A small-molecule ligand and the protein it binds are described below.
Small molecule (SMILES): Cc1cc(O)nc(O)n1

Sequence of chain 1.F:
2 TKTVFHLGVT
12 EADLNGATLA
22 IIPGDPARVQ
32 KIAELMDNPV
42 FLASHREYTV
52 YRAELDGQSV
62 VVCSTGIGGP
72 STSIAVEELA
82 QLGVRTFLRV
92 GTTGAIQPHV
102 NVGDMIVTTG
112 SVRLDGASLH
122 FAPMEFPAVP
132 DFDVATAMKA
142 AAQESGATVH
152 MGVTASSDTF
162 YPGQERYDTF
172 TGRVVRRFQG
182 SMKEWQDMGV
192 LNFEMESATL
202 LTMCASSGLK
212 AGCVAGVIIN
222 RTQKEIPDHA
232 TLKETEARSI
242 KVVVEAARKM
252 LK

Binding-site contacts:
Ligand atom CI contacts residue TRS1 of chain 1.WA at 3.6 Å.
Ligand atom N3 contacts residue PHE194 of chain 1.F at 4.2 Å.
Ligand atom C6 contacts residue GLN165 of chain 1.F at 3.7 Å.
Ligand atom CI contacts residue THR94 of chain 1.F at 3.8 Å.
Ligand atom C6 contacts residue GLY95 of chain 1.F at 3.7 Å.
Ligand atom C4 contacts residue TRS1 of chain 1.WA at 3.6 Å.
Ligand atom N1 contacts residue PHE194 of chain 1.F at 3.8 Å.
Ligand atom O2 contacts residue TRS1 of chain 1.WA at 3.5 Å.
Ligand atom C2 contacts residue GLU195 of chain 1.F at 4.1 Å.
Ligand atom C5 contacts residue GLY95 of chain 1.F at 3.4 Å.
Ligand atom C6 contacts residue ILE220 of chain 1.F at 4.2 Å (hydrophobic).
Ligand atom O6 contacts residue GLN165 of chain 1.F at 3.6 Å (h-bond).
Ligand atom C6 contacts residue ARG167 of chain 1.F at 3.8 Å.
Ligand atom CI contacts residue THR93 of chain 1.F at 3.3 Å.
Ligand atom O6 contacts residue ARG222 of chain 1.F at 4.3 Å.
Ligand atom C4 contacts residue PHE161 of chain 1.F at 4.1 Å (hydrophobic).
Ligand atom O2 contacts residue MET196 of chain 1.F at 3.5 Å.
Ligand atom C2 contacts residue GLN165 of chain 1.F at 3.6 Å.
Ligand atom C5 contacts residue PHE161 of chain 1.F at 4.1 Å (hydrophobic).
Ligand atom C5 contacts residue ILE220 of chain 1.F at 4.1 Å (hydrophobic).
Ligand atom N3 contacts residue PHE161 of chain 1.F at 4.0 Å.
Ligand atom C2 contacts residue PHE194 of chain 1.F at 3.7 Å (hydrophobic).
Ligand atom C5 contacts residue THR94 of chain 1.F at 3.9 Å.
Ligand atom O2 contacts residue GLN165 of chain 1.F at 3.0 Å (h-bond).
Ligand atom C6 contacts residue PHE161 of chain 1.F at 3.8 Å (hydrophobic).
Ligand atom C2 contacts residue TRS1 of chain 1.WA at 3.6 Å.
Ligand atom N1 contacts residue PHE161 of chain 1.F at 3.6 Å.
Ligand atom C4 contacts residue GLY95 of chain 1.F at 3.9 Å.
Ligand atom CI contacts residue ILE219 of chain 1.F at 3.8 Å (hydrophobic).
Ligand atom N1 contacts residue ARG167 of chain 1.F at 4.1 Å.
Ligand atom N3 contacts residue TRS1 of chain 1.WA at 2.7 Å.
Ligand atom O2 contacts residue PHE194 of chain 1.F at 3.9 Å.
Ligand atom C4 contacts residue THR94 of chain 1.F at 4.0 Å.
Ligand atom N1 contacts residue GLN165 of chain 1.F at 2.8 Å (h-bond).
Ligand atom O6 contacts residue ARG167 of chain 1.F at 2.8 Å (salt-bridge).
Ligand atom O6 contacts residue GLY95 of chain 1.F at 3.7 Å.
Ligand atom O2 contacts residue GLU195 of chain 1.F at 3.4 Å.
Ligand atom O2 contacts residue PHE161 of chain 1.F at 3.9 Å.
Ligand atom O6 contacts residue ILE220 of chain 1.F at 3.5 Å.
Ligand atom C2 contacts residue PHE161 of chain 1.F at 3.7 Å (hydrophobic).